Binding-site contacts:
Ligand atom P contacts residue SER329 of chain 4.B at 3.8 Å.
Ligand atom O2P contacts residue SER388 of chain 4.B at 2.7 Å (h-bond).
Ligand atom N3 contacts residue SER329 of chain 4.B at 3.7 Å.
Ligand atom O1P contacts residue GLY387 of chain 4.B at 3.0 Å (h-bond).
Ligand atom N9 contacts residue SER329 of chain 4.B at 3.6 Å (h-bond).
Ligand atom C3' contacts residue ASP364 of chain 4.B at 3.4 Å.
Ligand atom O3' contacts residue MET385 of chain 4.B at 3.5 Å (h-bond).
Ligand atom C3' contacts residue SER68 of chain 4.B at 3.3 Å.
Ligand atom O3' contacts residue ARG322 of chain 4.B at 2.9 Å (salt-bridge).
Ligand atom C4 contacts residue SER329 of chain 4.B at 3.5 Å.
Ligand atom C8 contacts residue MET70 of chain 4.B at 3.8 Å (hydrophobic).
Ligand atom O3' contacts residue ASP364 of chain 4.B at 2.6 Å (salt-bridge).
Ligand atom O3P contacts residue SER329 of chain 4.B at 3.6 Å (h-bond).
Ligand atom C3' contacts residue ARG322 of chain 4.B at 3.6 Å.
Ligand atom O4' contacts residue GLY328 of chain 4.B at 3.8 Å.
Ligand atom O3P contacts residue GLY366 of chain 4.B at 2.9 Å (h-bond).
Ligand atom C4' contacts residue ASP364 of chain 4.B at 3.3 Å.
Ligand atom P contacts residue GLY328 of chain 4.B at 3.8 Å.
Ligand atom C5' contacts residue MET70 of chain 4.B at 3.6 Å (hydrophobic).
Ligand atom O2' contacts residue ARG322 of chain 4.B at 3.4 Å (salt-bridge).
Ligand atom O3P contacts residue GLY328 of chain 4.B at 2.9 Å.
Ligand atom C6 contacts residue ILE330 of chain 4.B at 3.8 Å (hydrophobic).
Ligand atom P contacts residue SER388 of chain 4.B at 3.5 Å.
Ligand atom O4' contacts residue SER329 of chain 4.B at 3.4 Å (h-bond).
Ligand atom O2P contacts residue SER329 of chain 4.B at 2.6 Å (h-bond).
Ligand atom C6 contacts residue CYS331 of chain 4.B at 1.9 Å (hydrophobic).
Ligand atom C2' contacts residue ARG322 of chain 4.B at 3.6 Å.
Ligand atom N1 contacts residue GLN334 of chain 4.B at 3.4 Å (h-bond).
Ligand atom O1P contacts residue SER388 of chain 4.B at 3.7 Å.
Ligand atom O5' contacts residue GLY328 of chain 4.B at 3.2 Å.
Ligand atom N1 contacts residue CYS331 of chain 4.B at 3.1 Å (h-bond).
Ligand atom O3' contacts residue SER68 of chain 4.B at 2.8 Å (h-bond).
Ligand atom C5 contacts residue CYS331 of chain 4.B at 2.5 Å (hydrophobic).
Ligand atom O3P contacts residue GLY365 of chain 4.B at 3.8 Å.
Ligand atom O2' contacts residue ASP364 of chain 4.B at 2.8 Å (salt-bridge).
Ligand atom O5' contacts residue SER329 of chain 4.B at 3.4 Å (h-bond).
Ligand atom C2' contacts residue ASP364 of chain 4.B at 3.9 Å.
Ligand atom C2 contacts residue GLN334 of chain 4.B at 3.7 Å.
Ligand atom N7 contacts residue CYS331 of chain 4.B at 2.8 Å (h-bond).
Ligand atom O5' contacts residue GLY365 of chain 4.B at 3.6 Å.

The protein below binds the small molecule below.
Small molecule (SMILES): O=P(O)(O)OC[C@H]1O[C@@H](n2cnc3c(Cl)[nH+]cnc32)[C@H](O)[C@@H]1O

Sequence of chain 4.B:
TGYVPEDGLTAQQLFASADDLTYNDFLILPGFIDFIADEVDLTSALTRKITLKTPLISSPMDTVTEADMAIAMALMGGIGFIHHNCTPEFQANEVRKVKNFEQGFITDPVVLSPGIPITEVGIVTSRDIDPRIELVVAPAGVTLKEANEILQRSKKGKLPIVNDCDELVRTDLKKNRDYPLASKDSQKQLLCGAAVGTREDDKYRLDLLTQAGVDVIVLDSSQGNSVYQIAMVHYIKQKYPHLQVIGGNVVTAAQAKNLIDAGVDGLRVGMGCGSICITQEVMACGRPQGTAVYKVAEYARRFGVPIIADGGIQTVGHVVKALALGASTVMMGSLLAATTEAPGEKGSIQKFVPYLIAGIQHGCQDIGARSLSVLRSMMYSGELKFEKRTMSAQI